Binding-site contacts:
Ligand atom C contacts residue ARG122 of chain 1.A at 3.7 Å.
Ligand atom N contacts residue ALA142 of chain 1.A at 2.9 Å (h-bond).
Ligand atom CA contacts residue THR36 of chain 1.A at 4.1 Å.
Ligand atom OXT contacts residue ARG122 of chain 1.A at 4.0 Å.
Ligand atom N contacts residue ANP1 of chain 1.C at 3.0 Å (h-bond).
Ligand atom O contacts residue ARG196 of chain 1.A at 3.6 Å (salt-bridge).
Ligand atom C contacts residue SER182 of chain 1.A at 3.4 Å.
Ligand atom CG2 contacts residue VAL37 of chain 1.A at 3.6 Å (hydrophobic).
Ligand atom CB contacts residue ARG122 of chain 1.A at 4.1 Å.
Ligand atom CG2 contacts residue HIS68 of chain 1.A at 3.9 Å.
Ligand atom OG1 contacts residue THR34 of chain 1.A at 3.7 Å.
Ligand atom OG1 contacts residue THR36 of chain 1.A at 3.5 Å (h-bond).
Ligand atom OG1 contacts residue ARG122 of chain 1.A at 3.0 Å (salt-bridge).
Ligand atom CA contacts residue HIS68 of chain 1.A at 4.2 Å.
Ligand atom OXT contacts residue SER182 of chain 1.A at 2.9 Å (h-bond).
Ligand atom C contacts residue THR36 of chain 1.A at 3.6 Å.
Ligand atom N contacts residue HIS68 of chain 1.A at 3.5 Å (h-bond).
Ligand atom CB contacts residue VAL37 of chain 1.A at 3.8 Å (hydrophobic).
Ligand atom CG2 contacts residue GLY39 of chain 1.A at 3.3 Å.
Ligand atom C contacts residue ANP1 of chain 1.C at 3.5 Å.
Ligand atom O contacts residue THR99 of chain 1.A at 4.1 Å.
Ligand atom CG2 contacts residue THR34 of chain 1.A at 4.2 Å.
Ligand atom CB contacts residue THR34 of chain 1.A at 3.9 Å.
Ligand atom O contacts residue ILE66 of chain 1.A at 3.4 Å.
Ligand atom CA contacts residue ALA142 of chain 1.A at 4.0 Å (hydrophobic).
Ligand atom CG2 contacts residue TYR38 of chain 1.A at 3.9 Å (hydrophobic).
Ligand atom N contacts residue ILE66 of chain 1.A at 4.1 Å.
Ligand atom OXT contacts residue GLU181 of chain 1.A at 3.5 Å.
Ligand atom CB contacts residue THR36 of chain 1.A at 3.4 Å.
Ligand atom OXT contacts residue ARG196 of chain 1.A at 4.2 Å.
Ligand atom O contacts residue ARG122 of chain 1.A at 3.3 Å (salt-bridge).
Ligand atom OXT contacts residue THR36 of chain 1.A at 2.7 Å (h-bond).
Ligand atom CB contacts residue HIS68 of chain 1.A at 3.8 Å.
Ligand atom C contacts residue ARG196 of chain 1.A at 4.0 Å.
Ligand atom OG1 contacts residue HIS68 of chain 1.A at 2.8 Å (h-bond).
Ligand atom CG2 contacts residue ALA142 of chain 1.A at 3.6 Å (hydrophobic).
Ligand atom O contacts residue ANP1 of chain 1.C at 3.6 Å (h-bond).
Ligand atom CA contacts residue VAL37 of chain 1.A at 4.1 Å (hydrophobic).
Ligand atom O contacts residue SER182 of chain 1.A at 2.6 Å (h-bond).
Ligand atom CA contacts residue ANP1 of chain 1.C at 3.2 Å.

Sequence of chain 1.A:
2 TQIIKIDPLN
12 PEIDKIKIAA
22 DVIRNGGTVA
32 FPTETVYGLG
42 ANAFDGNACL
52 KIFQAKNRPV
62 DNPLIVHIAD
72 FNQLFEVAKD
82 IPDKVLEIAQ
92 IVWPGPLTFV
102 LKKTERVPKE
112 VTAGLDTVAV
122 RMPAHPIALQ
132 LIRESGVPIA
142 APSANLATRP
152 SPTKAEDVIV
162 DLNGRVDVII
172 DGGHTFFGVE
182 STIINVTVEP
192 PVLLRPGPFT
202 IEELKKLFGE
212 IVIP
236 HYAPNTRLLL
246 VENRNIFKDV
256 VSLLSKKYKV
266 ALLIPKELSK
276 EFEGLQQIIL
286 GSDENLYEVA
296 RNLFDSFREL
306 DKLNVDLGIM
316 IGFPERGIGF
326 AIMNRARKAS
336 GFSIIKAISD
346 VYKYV

A protein and the small-molecule ligand that binds it are described below.
Small molecule (SMILES): C[C@@H](O)[C@H](N)C(=O)O